A small-molecule ligand and the protein it binds are described below.
Small molecule (SMILES): CC(=O)N[C@@H]1[C@@H](O)[C@H](O)[C@@H](CO)O[C@H]1O

Sequence of chain 1.B:
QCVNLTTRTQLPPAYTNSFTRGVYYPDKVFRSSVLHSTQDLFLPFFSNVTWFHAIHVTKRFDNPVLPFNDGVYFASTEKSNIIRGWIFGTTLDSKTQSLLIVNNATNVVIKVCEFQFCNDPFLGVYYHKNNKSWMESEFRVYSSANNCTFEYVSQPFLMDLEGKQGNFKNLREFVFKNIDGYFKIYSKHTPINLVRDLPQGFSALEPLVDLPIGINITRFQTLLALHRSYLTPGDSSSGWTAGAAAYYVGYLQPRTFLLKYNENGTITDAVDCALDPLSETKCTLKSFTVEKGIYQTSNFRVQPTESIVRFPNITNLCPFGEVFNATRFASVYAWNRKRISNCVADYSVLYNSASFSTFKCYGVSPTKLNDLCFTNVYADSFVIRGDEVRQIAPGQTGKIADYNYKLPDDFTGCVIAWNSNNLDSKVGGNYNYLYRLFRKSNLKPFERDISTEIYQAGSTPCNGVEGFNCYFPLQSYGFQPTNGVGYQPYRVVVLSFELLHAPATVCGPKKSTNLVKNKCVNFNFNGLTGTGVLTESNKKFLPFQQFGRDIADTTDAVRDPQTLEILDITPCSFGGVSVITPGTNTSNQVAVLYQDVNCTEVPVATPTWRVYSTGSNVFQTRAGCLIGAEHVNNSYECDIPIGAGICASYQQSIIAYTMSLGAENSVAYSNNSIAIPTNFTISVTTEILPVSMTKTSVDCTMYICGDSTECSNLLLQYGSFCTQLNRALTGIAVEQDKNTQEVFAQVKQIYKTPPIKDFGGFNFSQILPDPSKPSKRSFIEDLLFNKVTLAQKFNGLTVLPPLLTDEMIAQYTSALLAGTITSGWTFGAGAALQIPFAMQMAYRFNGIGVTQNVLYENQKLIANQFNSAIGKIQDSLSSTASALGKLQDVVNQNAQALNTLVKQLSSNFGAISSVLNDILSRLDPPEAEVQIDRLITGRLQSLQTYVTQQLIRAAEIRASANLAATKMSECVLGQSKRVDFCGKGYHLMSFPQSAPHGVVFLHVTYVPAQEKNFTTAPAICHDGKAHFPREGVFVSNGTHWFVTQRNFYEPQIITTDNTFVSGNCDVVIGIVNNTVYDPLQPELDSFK

Sequence of chain 1.C:
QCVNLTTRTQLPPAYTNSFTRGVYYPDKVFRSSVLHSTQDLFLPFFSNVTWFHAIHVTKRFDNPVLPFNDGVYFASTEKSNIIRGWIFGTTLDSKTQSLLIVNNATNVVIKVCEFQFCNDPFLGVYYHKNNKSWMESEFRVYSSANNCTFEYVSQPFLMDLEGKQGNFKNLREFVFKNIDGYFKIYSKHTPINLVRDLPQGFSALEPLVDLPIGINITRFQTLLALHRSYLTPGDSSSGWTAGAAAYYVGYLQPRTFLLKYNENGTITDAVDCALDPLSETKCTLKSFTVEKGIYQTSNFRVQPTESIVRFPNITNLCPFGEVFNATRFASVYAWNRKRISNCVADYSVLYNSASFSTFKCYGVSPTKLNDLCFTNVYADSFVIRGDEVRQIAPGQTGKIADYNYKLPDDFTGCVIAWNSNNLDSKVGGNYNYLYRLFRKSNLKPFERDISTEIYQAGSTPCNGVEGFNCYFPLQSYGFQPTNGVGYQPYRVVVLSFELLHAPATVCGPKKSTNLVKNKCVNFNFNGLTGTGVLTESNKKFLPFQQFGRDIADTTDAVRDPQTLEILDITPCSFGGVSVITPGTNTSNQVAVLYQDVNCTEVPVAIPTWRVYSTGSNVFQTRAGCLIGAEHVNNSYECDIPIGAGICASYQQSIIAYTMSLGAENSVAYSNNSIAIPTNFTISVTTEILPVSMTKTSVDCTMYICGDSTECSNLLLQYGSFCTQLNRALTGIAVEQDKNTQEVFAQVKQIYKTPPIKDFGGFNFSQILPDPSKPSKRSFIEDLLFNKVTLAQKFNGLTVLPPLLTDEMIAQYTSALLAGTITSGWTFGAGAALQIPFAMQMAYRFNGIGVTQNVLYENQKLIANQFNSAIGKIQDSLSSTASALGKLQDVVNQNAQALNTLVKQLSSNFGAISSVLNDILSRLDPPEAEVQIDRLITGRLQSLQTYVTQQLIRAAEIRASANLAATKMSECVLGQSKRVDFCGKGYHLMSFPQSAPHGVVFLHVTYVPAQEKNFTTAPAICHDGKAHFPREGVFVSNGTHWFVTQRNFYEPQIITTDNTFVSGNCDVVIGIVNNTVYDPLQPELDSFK

Binding-site contacts:
Ligand atom O5 contacts residue GLN882 of chain 1.C at 4.2 Å.
Ligand atom N2 contacts residue ASN1061 of chain 1.B at 3.0 Å (h-bond).
Ligand atom C5 contacts residue ASN1061 of chain 1.B at 3.6 Å.
Ligand atom C3 contacts residue ASN1061 of chain 1.B at 3.8 Å.
Ligand atom O6 contacts residue GLU1059 of chain 1.B at 4.1 Å.
Ligand atom C2 contacts residue ASN1061 of chain 1.B at 2.5 Å.
Ligand atom C4 contacts residue ASN1061 of chain 1.B at 4.2 Å.
Ligand atom C1 contacts residue ASN1061 of chain 1.B at 1.4 Å.
Ligand atom C8 contacts residue ALA693 of chain 1.B at 4.1 Å (hydrophobic).
Ligand atom C7 contacts residue ASN1061 of chain 1.B at 3.8 Å.
Ligand atom O5 contacts residue ASN1061 of chain 1.B at 2.3 Å (h-bond).
Ligand atom C8 contacts residue ASN1061 of chain 1.B at 4.3 Å.
Ligand atom C1 contacts residue GLN882 of chain 1.C at 4.5 Å.